Sequence of chain 2.B:
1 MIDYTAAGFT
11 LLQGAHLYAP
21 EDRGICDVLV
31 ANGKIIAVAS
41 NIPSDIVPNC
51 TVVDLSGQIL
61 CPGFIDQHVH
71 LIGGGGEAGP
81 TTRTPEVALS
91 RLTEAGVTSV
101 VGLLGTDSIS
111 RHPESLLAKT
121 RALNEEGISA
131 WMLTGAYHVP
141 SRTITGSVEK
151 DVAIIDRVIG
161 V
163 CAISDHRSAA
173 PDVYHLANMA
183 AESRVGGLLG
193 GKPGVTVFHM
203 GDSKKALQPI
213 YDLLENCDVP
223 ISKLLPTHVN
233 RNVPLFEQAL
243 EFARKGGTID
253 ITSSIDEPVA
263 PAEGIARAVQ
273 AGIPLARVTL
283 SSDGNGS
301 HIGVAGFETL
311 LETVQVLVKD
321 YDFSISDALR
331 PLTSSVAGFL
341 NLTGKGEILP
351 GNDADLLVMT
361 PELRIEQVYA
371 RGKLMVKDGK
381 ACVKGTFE

Binding-site contacts:
Ligand atom O contacts residue HIS201 of chain 2.B at 3.8 Å.
Ligand atom C contacts residue HIS201 of chain 2.B at 4.2 Å.
Ligand atom O contacts residue SO41 of chain 2.G at 4.1 Å.
Ligand atom CA contacts residue HIS201 of chain 2.B at 4.3 Å.
Ligand atom N contacts residue TYR137 of chain 2.B at 3.2 Å (h-bond).
Ligand atom OD1 contacts residue ARG233 of chain 2.B at 3.4 Å (salt-bridge).
Ligand atom CG contacts residue ARG169 of chain 2.B at 3.2 Å.
Ligand atom ND2 contacts residue ARG169 of chain 2.B at 3.7 Å.
Ligand atom O contacts residue ZN1 of chain 2.H at 4.0 Å.
Ligand atom OXT contacts residue ASP285 of chain 2.B at 3.8 Å.
Ligand atom O contacts residue HIS230 of chain 2.B at 3.8 Å.
Ligand atom CG contacts residue ARG233 of chain 2.B at 3.8 Å.
Ligand atom N contacts residue ZN1 of chain 2.I at 4.3 Å.
Ligand atom CA contacts residue SER289 of chain 2.B at 4.3 Å.
Ligand atom CA contacts residue ARG169 of chain 2.B at 3.6 Å.
Ligand atom O contacts residue ZN1 of chain 2.I at 3.2 Å.
Ligand atom N contacts residue HIS201 of chain 2.B at 3.5 Å.
Ligand atom N contacts residue ARG169 of chain 2.B at 2.8 Å (salt-bridge).
Ligand atom CB contacts residue ARG169 of chain 2.B at 3.2 Å.
Ligand atom OD1 contacts residue ARG169 of chain 2.B at 3.1 Å (salt-bridge).
Ligand atom C contacts residue ZN1 of chain 2.I at 4.2 Å.
Ligand atom CB contacts residue ARG233 of chain 2.B at 3.4 Å.
Ligand atom C contacts residue ASP285 of chain 2.B at 3.8 Å.
Ligand atom O contacts residue TYR137 of chain 2.B at 4.2 Å.
Ligand atom O contacts residue ASP285 of chain 2.B at 3.0 Å (salt-bridge).

The protein below binds the small molecule below.
Small molecule (SMILES): NC(=O)C[C@H](N)C(=O)O